A protein and the small-molecule ligand that binds it are described below.
Small molecule (SMILES): CC[C@H](C)[C@H](NC(=O)[C@H](Cc1ccc(O)cc1)NC(=O)[C@@H]1CCCN1C(=O)[C@@H](N)CCCNC(N)=[NH2+])C(=O)N[C@@H](CC(C)C)C(=O)O

Sequence of chain 1.A:
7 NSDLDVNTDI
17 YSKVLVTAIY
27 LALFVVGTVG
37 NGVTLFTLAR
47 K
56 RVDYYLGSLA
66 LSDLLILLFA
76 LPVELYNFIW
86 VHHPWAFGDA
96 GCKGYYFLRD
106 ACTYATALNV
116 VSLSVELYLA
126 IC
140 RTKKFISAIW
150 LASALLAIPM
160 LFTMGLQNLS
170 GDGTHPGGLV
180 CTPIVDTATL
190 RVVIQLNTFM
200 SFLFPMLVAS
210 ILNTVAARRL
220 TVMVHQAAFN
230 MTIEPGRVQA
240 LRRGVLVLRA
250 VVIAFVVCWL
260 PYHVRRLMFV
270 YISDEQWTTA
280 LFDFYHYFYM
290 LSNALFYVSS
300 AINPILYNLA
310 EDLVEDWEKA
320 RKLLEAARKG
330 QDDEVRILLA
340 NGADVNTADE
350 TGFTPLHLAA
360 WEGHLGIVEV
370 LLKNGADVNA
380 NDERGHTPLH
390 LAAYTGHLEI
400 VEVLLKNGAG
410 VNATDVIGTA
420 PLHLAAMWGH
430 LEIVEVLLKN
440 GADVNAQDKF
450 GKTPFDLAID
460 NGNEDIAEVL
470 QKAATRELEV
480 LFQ

Binding-site contacts:
Ligand atom O contacts residue ARG264 of chain 1.A at 2.8 Å (salt-bridge).
Ligand atom O contacts residue PHE268 of chain 1.A at 3.3 Å.
Ligand atom C contacts residue THR181 of chain 1.A at 3.6 Å.
Ligand atom CE2 contacts residue LEU10 of chain 1.A at 3.3 Å (hydrophobic).
Ligand atom O contacts residue ARG265 of chain 1.A at 3.6 Å.
Ligand atom CE1 contacts residue VAL179 of chain 1.A at 3.6 Å (hydrophobic).
Ligand atom OXT contacts residue TYR101 of chain 1.A at 2.4 Å (h-bond).
Ligand atom CE1 contacts residue HIS87 of chain 1.A at 3.4 Å.
Ligand atom CD contacts residue TRP276 of chain 1.A at 3.5 Å (hydrophobic).
Ligand atom CG contacts residue TRP276 of chain 1.A at 3.7 Å (hydrophobic).
Ligand atom CD1 contacts residue PHE268 of chain 1.A at 3.5 Å (hydrophobic).
Ligand atom CD1 contacts residue HIS87 of chain 1.A at 3.7 Å.
Ligand atom O contacts residue PRO182 of chain 1.A at 3.7 Å.
Ligand atom C contacts residue PHE268 of chain 1.A at 3.7 Å (hydrophobic).
Ligand atom CG2 contacts residue PHE83 of chain 1.A at 3.2 Å (hydrophobic).
Ligand atom CZ contacts residue HIS87 of chain 1.A at 3.5 Å.
Ligand atom O contacts residue TYR284 of chain 1.A at 2.9 Å (h-bond).
Ligand atom CA contacts residue PHE281 of chain 1.A at 3.6 Å (hydrophobic).
Ligand atom CA contacts residue TRP276 of chain 1.A at 3.5 Å (hydrophobic).
Ligand atom O contacts residue THR181 of chain 1.A at 2.7 Å (h-bond).
Ligand atom CA contacts residue THR181 of chain 1.A at 3.8 Å.
Ligand atom O contacts residue PHE281 of chain 1.A at 3.6 Å.
Ligand atom C contacts residue TYR101 of chain 1.A at 3.3 Å (hydrophobic).
Ligand atom N contacts residue TYR101 of chain 1.A at 3.7 Å.
Ligand atom CD contacts residue SER272 of chain 1.A at 3.4 Å.
Ligand atom CA contacts residue TYR284 of chain 1.A at 3.8 Å (hydrophobic).
Ligand atom CB contacts residue THR181 of chain 1.A at 3.7 Å.
Ligand atom CG2 contacts residue TYR288 of chain 1.A at 3.7 Å (hydrophobic).
Ligand atom N contacts residue TRP276 of chain 1.A at 3.4 Å.
Ligand atom OH contacts residue HIS87 of chain 1.A at 2.7 Å (h-bond).
Ligand atom CB contacts residue TRP276 of chain 1.A at 3.7 Å (hydrophobic).
Ligand atom C contacts residue ARG264 of chain 1.A at 3.6 Å.
Ligand atom C contacts residue PHE268 of chain 1.A at 3.7 Å (hydrophobic).
Ligand atom C contacts residue PHE268 of chain 1.A at 3.5 Å (hydrophobic).
Ligand atom NE contacts residue SER272 of chain 1.A at 3.5 Å (h-bond).
Ligand atom O contacts residue PHE268 of chain 1.A at 3.2 Å.
Ligand atom NH2 contacts residue PHE268 of chain 1.A at 3.3 Å.
Ligand atom CZ contacts residue LEU10 of chain 1.A at 3.5 Å (hydrophobic).
Ligand atom OH contacts residue LEU10 of chain 1.A at 2.8 Å (h-bond).
Ligand atom CD1 contacts residue ILE193 of chain 1.A at 3.6 Å (hydrophobic).